A small-molecule ligand and the protein it binds are described below.
Small molecule (SMILES): O=S(=O)(c1ccccc1)N(CC(F)(F)F)c1ccc(C(O)(C(F)(F)F)C(F)(F)F)cc1

Sequence of chain 1.A:
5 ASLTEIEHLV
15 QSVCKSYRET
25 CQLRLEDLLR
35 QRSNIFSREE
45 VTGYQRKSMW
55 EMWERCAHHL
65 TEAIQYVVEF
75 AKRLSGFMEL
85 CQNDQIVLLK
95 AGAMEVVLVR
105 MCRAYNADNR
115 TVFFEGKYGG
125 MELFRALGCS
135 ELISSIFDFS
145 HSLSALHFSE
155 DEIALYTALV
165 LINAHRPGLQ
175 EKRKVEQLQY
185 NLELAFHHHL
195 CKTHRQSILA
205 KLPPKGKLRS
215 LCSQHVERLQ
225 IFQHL

Binding-site contacts:
Ligand atom F20 contacts residue LEU64 of chain 1.A at 3.7 Å.
Ligand atom F20 contacts residue HIS63 of chain 1.A at 2.9 Å.
Ligand atom F36 contacts residue ILE140 of chain 1.A at 4.1 Å.
Ligand atom C01 contacts residue MET105 of chain 1.A at 4.1 Å (hydrophobic).
Ligand atom O42 contacts residue HIS219 of chain 1.A at 2.5 Å (h-bond).
Ligand atom C34 contacts residue HIS219 of chain 1.A at 3.5 Å.
Ligand atom O14 contacts residue PHE118 of chain 1.A at 4.0 Å.
Ligand atom C24 contacts residue LEU64 of chain 1.A at 3.9 Å (hydrophobic).
Ligand atom O13 contacts residue MET105 of chain 1.A at 3.4 Å.
Ligand atom C38 contacts residue CYS60 of chain 1.A at 4.0 Å (hydrophobic).
Ligand atom C03 contacts residue MET105 of chain 1.A at 3.8 Å (hydrophobic).
Ligand atom F41 contacts residue HIS219 of chain 1.A at 2.8 Å.
Ligand atom O14 contacts residue PHE117 of chain 1.A at 3.2 Å (h-bond).
Ligand atom C27 contacts residue CYS60 of chain 1.A at 3.9 Å (hydrophobic).
Ligand atom F22 contacts residue HIS63 of chain 1.A at 3.3 Å.
Ligand atom C19 contacts residue ALA67 of chain 1.A at 4.1 Å (hydrophobic).
Ligand atom F20 contacts residue ALA67 of chain 1.A at 3.2 Å.
Ligand atom C34 contacts residue ILE140 of chain 1.A at 4.0 Å (hydrophobic).
Ligand atom F35 contacts residue HIS219 of chain 1.A at 3.1 Å.
Ligand atom F40 contacts residue CYS60 of chain 1.A at 3.0 Å.
Ligand atom C03 contacts residue ILE140 of chain 1.A at 4.0 Å (hydrophobic).
Ligand atom C05 contacts residue PHE128 of chain 1.A at 3.5 Å (hydrophobic).
Ligand atom C38 contacts residue HIS219 of chain 1.A at 3.2 Å.
Ligand atom C33 contacts residue LEU64 of chain 1.A at 4.1 Å (hydrophobic).
Ligand atom C26 contacts residue LEU64 of chain 1.A at 3.9 Å (hydrophobic).
Ligand atom F41 contacts residue TRP57 of chain 1.A at 3.6 Å.
Ligand atom C25 contacts residue LEU64 of chain 1.A at 3.3 Å (hydrophobic).
Ligand atom F39 contacts residue HIS219 of chain 1.A at 2.7 Å.
Ligand atom C02 contacts residue MET105 of chain 1.A at 3.3 Å (hydrophobic).
Ligand atom C06 contacts residue PHE128 of chain 1.A at 3.7 Å (hydrophobic).
Ligand atom F35 contacts residue ILE140 of chain 1.A at 3.9 Å.
Ligand atom F39 contacts residue TRP57 of chain 1.A at 3.4 Å.
Ligand atom F41 contacts residue CYS60 of chain 1.A at 3.9 Å.
Ligand atom O42 contacts residue LEU64 of chain 1.A at 3.1 Å.
Ligand atom C33 contacts residue HIS219 of chain 1.A at 3.4 Å.
Ligand atom C19 contacts residue HIS63 of chain 1.A at 3.8 Å.
Ligand atom F37 contacts residue ILE140 of chain 1.A at 3.4 Å.
Ligand atom F41 contacts residue LEU223 of chain 1.A at 3.6 Å.
Ligand atom C38 contacts residue TRP57 of chain 1.A at 4.1 Å (hydrophobic).
Ligand atom F36 contacts residue HIS219 of chain 1.A at 2.8 Å.